Binding-site contacts:
Ligand atom C4 contacts residue ASN159 of chain 1.D at 4.1 Å.
Ligand atom O3 contacts residue ASN159 of chain 1.D at 3.2 Å (h-bond).
Ligand atom C7 contacts residue PHE148 of chain 1.D at 4.5 Å (hydrophobic).
Ligand atom O5 contacts residue ASN159 of chain 1.D at 2.3 Å (h-bond).
Ligand atom C2 contacts residue PHE148 of chain 1.D at 3.7 Å (hydrophobic).
Ligand atom C1 contacts residue PHE148 of chain 1.D at 3.8 Å (hydrophobic).
Ligand atom C2 contacts residue ASN159 of chain 1.D at 2.5 Å.
Ligand atom C3 contacts residue ASN159 of chain 1.D at 3.4 Å.
Ligand atom C1 contacts residue ASN159 of chain 1.D at 1.4 Å.
Ligand atom N2 contacts residue ASN159 of chain 1.D at 3.7 Å.
Ligand atom C5 contacts residue ASN159 of chain 1.D at 3.6 Å.
Ligand atom N2 contacts residue PHE148 of chain 1.D at 4.2 Å.
Ligand atom O3 contacts residue PHE148 of chain 1.D at 4.4 Å.

Sequence of chain 1.D:
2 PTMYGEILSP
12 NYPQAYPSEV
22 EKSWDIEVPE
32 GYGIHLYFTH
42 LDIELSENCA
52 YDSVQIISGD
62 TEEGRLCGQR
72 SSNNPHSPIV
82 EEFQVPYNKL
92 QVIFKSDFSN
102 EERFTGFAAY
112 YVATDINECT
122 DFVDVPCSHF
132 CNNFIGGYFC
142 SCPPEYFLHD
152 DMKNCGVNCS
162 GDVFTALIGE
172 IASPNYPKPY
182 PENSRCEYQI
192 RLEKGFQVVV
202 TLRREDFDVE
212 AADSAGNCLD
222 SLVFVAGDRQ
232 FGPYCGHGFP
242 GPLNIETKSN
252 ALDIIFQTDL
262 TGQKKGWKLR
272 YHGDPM

This small molecule binds to this protein.
Small molecule (SMILES): CC(=O)N[C@H]1[C@H](O[C@H]2[C@H](O)[C@@H](NC(C)=O)CO[C@@H]2CO)O[C@H](CO)[C@@H](O[C@@H]2O[C@H](CO)[C@@H](O)[C@H](O)[C@@H]2O)[C@@H]1O